Sequence of chain 2.B:
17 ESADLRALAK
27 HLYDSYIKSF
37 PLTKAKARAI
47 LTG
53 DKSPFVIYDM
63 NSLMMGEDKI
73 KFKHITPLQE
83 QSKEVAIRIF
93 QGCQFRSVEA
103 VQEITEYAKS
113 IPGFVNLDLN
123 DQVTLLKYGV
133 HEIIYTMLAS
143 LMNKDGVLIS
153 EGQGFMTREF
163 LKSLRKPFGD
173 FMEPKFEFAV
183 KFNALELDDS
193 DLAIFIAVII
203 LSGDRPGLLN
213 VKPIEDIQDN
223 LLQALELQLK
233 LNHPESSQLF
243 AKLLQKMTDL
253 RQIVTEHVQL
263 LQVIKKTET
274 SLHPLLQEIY

The small molecule below binds the protein below.
Small molecule (SMILES): CCCCCCCCc1ccc2n1[B-](F)(F)[N+]1=C(CCCCC(=O)O)C=CC1=C2

Binding-site contacts:
Ligand atom C08 contacts residue ILE136 of chain 2.B at 3.6 Å (hydrophobic).
Ligand atom C03 contacts residue CYS95 of chain 2.B at 3.8 Å (hydrophobic).
Ligand atom C17 contacts residue SER152 of chain 2.B at 3.9 Å.
Ligand atom C04 contacts residue ILE136 of chain 2.B at 4.0 Å (hydrophobic).
Ligand atom F01 contacts residue GLY94 of chain 2.B at 3.8 Å.
Ligand atom C17 contacts residue ILE151 of chain 2.B at 3.5 Å (hydrophobic).
Ligand atom O01 contacts residue ARG98 of chain 2.B at 3.0 Å.
Ligand atom C12 contacts residue ARG98 of chain 2.B at 3.0 Å.
Ligand atom C11 contacts residue ARG98 of chain 2.B at 3.5 Å.
Ligand atom C21 contacts residue MET174 of chain 2.B at 3.7 Å (hydrophobic).
Ligand atom C22 contacts residue MET174 of chain 2.B at 3.7 Å (hydrophobic).
Ligand atom O02 contacts residue ARG98 of chain 2.B at 3.9 Å.
Ligand atom C19 contacts residue SER152 of chain 2.B at 3.1 Å.
Ligand atom C14 contacts residue ILE151 of chain 2.B at 3.8 Å (hydrophobic).
Ligand atom C10 contacts residue ARG98 of chain 2.B at 3.3 Å.
Ligand atom C12 contacts residue LEU143 of chain 2.B at 3.5 Å (hydrophobic).
Ligand atom O02 contacts residue SER152 of chain 2.B at 2.9 Å (h-bond).
Ligand atom C11 contacts residue MET139 of chain 2.B at 4.0 Å (hydrophobic).
Ligand atom B contacts residue CYS95 of chain 2.B at 3.9 Å.
Ligand atom C16 contacts residue ILE151 of chain 2.B at 3.9 Å (hydrophobic).
Ligand atom C04 contacts residue LEU140 of chain 2.B at 4.0 Å (hydrophobic).
Ligand atom F01 contacts residue CYS95 of chain 2.B at 2.8 Å.
Ligand atom C04 contacts residue SER99 of chain 2.B at 4.0 Å.
Ligand atom C19 contacts residue ARG98 of chain 2.B at 3.6 Å.
Ligand atom C13 contacts residue LEU38 of chain 2.B at 3.0 Å (hydrophobic).
Ligand atom C05 contacts residue LEU140 of chain 2.B at 3.6 Å (hydrophobic).
Ligand atom C16 contacts residue GLY94 of chain 2.B at 3.7 Å.
Ligand atom O02 contacts residue ILE151 of chain 2.B at 3.5 Å.
Ligand atom C07 contacts residue ARG98 of chain 2.B at 3.7 Å.
Ligand atom C03 contacts residue LEU140 of chain 2.B at 3.8 Å (hydrophobic).
Ligand atom O01 contacts residue SER152 of chain 2.B at 3.7 Å.
Ligand atom C06 contacts residue LEU140 of chain 2.B at 4.0 Å (hydrophobic).
Ligand atom N01 contacts residue LEU140 of chain 2.B at 3.6 Å.
Ligand atom C02 contacts residue LEU140 of chain 2.B at 3.9 Å (hydrophobic).
Ligand atom C01 contacts residue MET174 of chain 2.B at 3.1 Å (hydrophobic).
Ligand atom C15 contacts residue ILE151 of chain 2.B at 3.4 Å (hydrophobic).
Ligand atom C20 contacts residue MET158 of chain 2.B at 4.1 Å (hydrophobic).
Ligand atom C06 contacts residue ARG98 of chain 2.B at 3.6 Å.
Ligand atom C18 contacts residue SER152 of chain 2.B at 3.7 Å.
Ligand atom C13 contacts residue ARG98 of chain 2.B at 3.4 Å.